Binding-site contacts:
Ligand atom C22 contacts residue LEU87 of chain 1.A at 3.2 Å (hydrophobic).
Ligand atom C32 contacts residue ILE98 of chain 1.A at 3.5 Å (hydrophobic).
Ligand atom C24 contacts residue LEU87 of chain 1.A at 3.5 Å (hydrophobic).
Ligand atom C23 contacts residue GLN457 of chain 1.A at 3.5 Å.
Ligand atom C27 contacts residue PHE101 of chain 1.A at 3.3 Å (hydrophobic).
Ligand atom S1 contacts residue MET283 of chain 1.A at 3.5 Å.
Ligand atom O3 contacts residue GLU102 of chain 1.A at 3.1 Å (salt-bridge).
Ligand atom C27 contacts residue ILE98 of chain 1.A at 3.6 Å (hydrophobic).
Ligand atom C34 contacts residue ASP454 of chain 1.A at 3.6 Å.
Ligand atom O4 contacts residue TRP291 of chain 1.A at 3.4 Å (h-bond).
Ligand atom C20 contacts residue GLN457 of chain 1.A at 3.5 Å.
Ligand atom C21 contacts residue GLN457 of chain 1.A at 3.2 Å.
Ligand atom C15 contacts residue TYR290 of chain 1.A at 3.7 Å (hydrophobic).
Ligand atom O3 contacts residue LYS321 of chain 1.A at 3.6 Å (salt-bridge).
Ligand atom O6 contacts residue ILE98 of chain 1.A at 3.6 Å.
Ligand atom O5 contacts residue THR287 of chain 1.A at 2.7 Å (h-bond).
Ligand atom C17 contacts residue HIS83 of chain 1.A at 3.1 Å.
Ligand atom O4 contacts residue ALA105 of chain 1.A at 3.3 Å.
Ligand atom C18 contacts residue GLN457 of chain 1.A at 3.7 Å.
Ligand atom C31 contacts residue PHE453 of chain 1.A at 3.6 Å (hydrophobic).
Ligand atom O5 contacts residue MET283 of chain 1.A at 3.6 Å.
Ligand atom O4 contacts residue ASN78 of chain 1.A at 3.4 Å (h-bond).
Ligand atom C14 contacts residue MET283 of chain 1.A at 3.4 Å (hydrophobic).
Ligand atom O3 contacts residue ASN78 of chain 1.A at 2.9 Å (h-bond).
Ligand atom C16 contacts residue HIS83 of chain 1.A at 3.6 Å.
Ligand atom C32 contacts residue PHE101 of chain 1.A at 3.3 Å (hydrophobic).
Ligand atom C30 contacts residue ILE98 of chain 1.A at 3.4 Å (hydrophobic).
Ligand atom C13 contacts residue TRP291 of chain 1.A at 3.7 Å (hydrophobic).
Ligand atom C23 contacts residue LEU286 of chain 1.A at 3.6 Å (hydrophobic).
Ligand atom C37 contacts residue LEU274 of chain 1.A at 3.5 Å (hydrophobic).
Ligand atom N9 contacts residue ASP454 of chain 1.A at 3.1 Å (salt-bridge).
Ligand atom O3 contacts residue HIS83 of chain 1.A at 2.6 Å (h-bond).
Ligand atom S1 contacts residue LEU286 of chain 1.A at 3.7 Å.
Ligand atom C19 contacts residue HIS83 of chain 1.A at 3.6 Å.
Ligand atom O7 contacts residue HIS525 of chain 1.A at 3.1 Å (h-bond).
Ligand atom O6 contacts residue THR90 of chain 1.A at 3.5 Å.
Ligand atom C13 contacts residue ASN78 of chain 1.A at 3.4 Å.
Ligand atom O5 contacts residue TRP291 of chain 1.A at 3.5 Å (h-bond).
Ligand atom C11 contacts residue ASN78 of chain 1.A at 3.7 Å.
Ligand atom O4 contacts residue PHE101 of chain 1.A at 3.7 Å.

This protein binds this small molecule.
Small molecule (SMILES): CS[C@H]1O[C@@H](c2ccc(C)c(Cc3ccc(CCCC(=O)NC(C)(C)C(=O)NCCN(C)C)cc3)c2)[C@H](O)[C@@H](O)[C@@H]1O

Sequence of chain 1.A:
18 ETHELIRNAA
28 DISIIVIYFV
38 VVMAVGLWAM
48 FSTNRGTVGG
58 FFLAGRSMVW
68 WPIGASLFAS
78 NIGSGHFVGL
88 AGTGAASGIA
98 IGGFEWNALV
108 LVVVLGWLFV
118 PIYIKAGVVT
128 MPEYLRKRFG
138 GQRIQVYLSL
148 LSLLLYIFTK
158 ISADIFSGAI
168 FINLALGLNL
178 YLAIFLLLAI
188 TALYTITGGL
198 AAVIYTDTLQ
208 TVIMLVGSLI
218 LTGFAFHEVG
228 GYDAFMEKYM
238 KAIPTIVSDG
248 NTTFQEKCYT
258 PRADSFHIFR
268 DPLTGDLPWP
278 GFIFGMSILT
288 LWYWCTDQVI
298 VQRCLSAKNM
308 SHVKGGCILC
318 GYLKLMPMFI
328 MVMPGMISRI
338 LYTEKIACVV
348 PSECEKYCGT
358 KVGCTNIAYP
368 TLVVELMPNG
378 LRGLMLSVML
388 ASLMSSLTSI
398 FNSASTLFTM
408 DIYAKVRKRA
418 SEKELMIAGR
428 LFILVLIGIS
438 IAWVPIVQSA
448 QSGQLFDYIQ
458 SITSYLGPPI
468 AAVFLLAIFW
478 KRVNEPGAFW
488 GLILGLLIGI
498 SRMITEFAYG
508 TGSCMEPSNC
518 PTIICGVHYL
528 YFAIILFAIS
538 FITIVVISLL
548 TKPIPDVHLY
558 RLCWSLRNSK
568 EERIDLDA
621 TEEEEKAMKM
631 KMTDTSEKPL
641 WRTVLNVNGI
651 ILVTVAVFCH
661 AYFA